A protein and the small-molecule ligand that binds it are described below.
Small molecule (SMILES): COc1ccc(NC(=O)C[C@@H]2SCCNC2=O)cc1

Sequence of chain 1.A:
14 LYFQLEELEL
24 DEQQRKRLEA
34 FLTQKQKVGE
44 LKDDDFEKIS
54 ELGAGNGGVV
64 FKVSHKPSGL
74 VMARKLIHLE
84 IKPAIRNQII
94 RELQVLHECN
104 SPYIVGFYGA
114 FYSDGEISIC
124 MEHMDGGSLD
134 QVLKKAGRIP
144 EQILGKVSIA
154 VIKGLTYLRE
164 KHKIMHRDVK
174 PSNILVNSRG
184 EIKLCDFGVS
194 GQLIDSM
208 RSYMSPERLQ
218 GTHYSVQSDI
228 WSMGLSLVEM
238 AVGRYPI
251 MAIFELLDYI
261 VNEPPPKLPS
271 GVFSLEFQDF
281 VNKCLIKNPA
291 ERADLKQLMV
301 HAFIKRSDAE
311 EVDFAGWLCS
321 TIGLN

Binding-site contacts:
Ligand atom C14 contacts residue ASP189 of chain 1.A at 3.4 Å.
Ligand atom N7 contacts residue ILE122 of chain 1.A at 3.7 Å.
Ligand atom C5 contacts residue ILE122 of chain 1.A at 3.9 Å (hydrophobic).
Ligand atom C20 contacts residue ASP189 of chain 1.A at 3.8 Å.
Ligand atom N16 contacts residue ASP189 of chain 1.A at 3.7 Å.
Ligand atom C4 contacts residue MET124 of chain 1.A at 3.7 Å (hydrophobic).
Ligand atom N16 contacts residue ANP1 of chain 1.C at 3.0 Å (h-bond).
Ligand atom O9 contacts residue LEU196 of chain 1.A at 3.8 Å.
Ligand atom C4 contacts residue ASP189 of chain 1.A at 3.6 Å.
Ligand atom C1 contacts residue MET124 of chain 1.A at 3.7 Å (hydrophobic).
Ligand atom C15 contacts residue ASP171 of chain 1.A at 3.2 Å.
Ligand atom O18 contacts residue ANP1 of chain 1.C at 4.0 Å.
Ligand atom C5 contacts residue ASP189 of chain 1.A at 3.0 Å.
Ligand atom O18 contacts residue LYS78 of chain 1.A at 3.4 Å (salt-bridge).
Ligand atom C8 contacts residue ILE122 of chain 1.A at 3.6 Å (hydrophobic).
Ligand atom C1 contacts residue PHE110 of chain 1.A at 3.9 Å (hydrophobic).
Ligand atom O2 contacts residue VAL108 of chain 1.A at 3.4 Å.
Ligand atom C4 contacts residue ILE122 of chain 1.A at 3.9 Å (hydrophobic).
Ligand atom C19 contacts residue ASP189 of chain 1.A at 3.6 Å.
Ligand atom C20 contacts residue PHE190 of chain 1.A at 3.7 Å (hydrophobic).
Ligand atom C3 contacts residue ASP189 of chain 1.A at 3.7 Å.
Ligand atom S13 contacts residue PHE190 of chain 1.A at 3.9 Å.
Ligand atom C6 contacts residue ASP189 of chain 1.A at 3.3 Å.
Ligand atom C19 contacts residue PHE190 of chain 1.A at 3.4 Å (hydrophobic).
Ligand atom C17 contacts residue ANP1 of chain 1.C at 3.9 Å.
Ligand atom C14 contacts residue ASP171 of chain 1.A at 3.6 Å.
Ligand atom O18 contacts residue MET200 of chain 1.A at 3.4 Å.
Ligand atom C1 contacts residue VAL108 of chain 1.A at 3.8 Å (hydrophobic).
Ligand atom C10 contacts residue ILE80 of chain 1.A at 3.8 Å (hydrophobic).
Ligand atom O2 contacts residue PHE190 of chain 1.A at 3.8 Å.
Ligand atom C10 contacts residue ILE122 of chain 1.A at 3.8 Å (hydrophobic).
Ligand atom O18 contacts residue ILE80 of chain 1.A at 3.4 Å.
Ligand atom N7 contacts residue ASP189 of chain 1.A at 3.0 Å (salt-bridge).
Ligand atom S13 contacts residue ASP189 of chain 1.A at 3.5 Å (salt-bridge).
Ligand atom O9 contacts residue PHE190 of chain 1.A at 3.6 Å (h-bond).
Ligand atom C20 contacts residue LEU99 of chain 1.A at 3.7 Å (hydrophobic).
Ligand atom C15 contacts residue ANP1 of chain 1.C at 3.4 Å.
Ligand atom N16 contacts residue LYS78 of chain 1.A at 3.3 Å (salt-bridge).
Ligand atom C17 contacts residue LYS78 of chain 1.A at 3.5 Å.
Ligand atom C10 contacts residue LEU196 of chain 1.A at 3.5 Å (hydrophobic).